Sequence of chain 1.B:
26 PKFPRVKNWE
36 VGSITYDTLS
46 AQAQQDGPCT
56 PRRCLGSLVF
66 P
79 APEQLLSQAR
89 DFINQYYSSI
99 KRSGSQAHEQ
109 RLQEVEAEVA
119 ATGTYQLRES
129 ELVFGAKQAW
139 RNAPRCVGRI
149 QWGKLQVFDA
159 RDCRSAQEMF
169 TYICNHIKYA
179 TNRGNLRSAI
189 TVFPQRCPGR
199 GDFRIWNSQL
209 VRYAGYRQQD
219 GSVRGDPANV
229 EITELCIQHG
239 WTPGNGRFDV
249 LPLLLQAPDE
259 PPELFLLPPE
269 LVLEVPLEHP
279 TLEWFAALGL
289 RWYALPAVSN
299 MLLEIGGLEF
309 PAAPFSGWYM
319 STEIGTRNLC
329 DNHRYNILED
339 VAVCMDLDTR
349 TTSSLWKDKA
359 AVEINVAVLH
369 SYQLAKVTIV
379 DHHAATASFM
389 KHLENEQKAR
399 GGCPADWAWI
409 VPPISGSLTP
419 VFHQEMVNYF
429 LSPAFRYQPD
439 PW

Binding-site contacts:
Ligand atom C25 contacts residue HEM1 of chain 1.Q at 3.4 Å.
Ligand atom N01 contacts residue HEM1 of chain 1.Q at 3.7 Å.
Ligand atom C07 contacts residue VAL296 of chain 1.B at 3.2 Å (hydrophobic).
Ligand atom C09 contacts residue GLU321 of chain 1.B at 3.4 Å.
Ligand atom C31 contacts residue HEM1 of chain 1.Q at 3.2 Å.
Ligand atom C26 contacts residue HEM1 of chain 1.Q at 3.1 Å.
Ligand atom C11 contacts residue PHE313 of chain 1.B at 3.6 Å (hydrophobic).
Ligand atom C24 contacts residue TRP407 of chain 1.B at 4.0 Å (hydrophobic).
Ligand atom C10 contacts residue HEM1 of chain 1.Q at 3.8 Å.
Ligand atom C03 contacts residue PRO294 of chain 1.B at 4.0 Å (hydrophobic).
Ligand atom N02 contacts residue PRO294 of chain 1.B at 3.8 Å.
Ligand atom C32 contacts residue ARG325 of chain 1.B at 3.6 Å.
Ligand atom C02 contacts residue HEM1 of chain 1.Q at 3.6 Å.
Ligand atom N02 contacts residue TRP316 of chain 1.B at 2.7 Å (h-bond).
Ligand atom C23 contacts residue HEM1 of chain 1.Q at 3.0 Å.
Ligand atom C07 contacts residue HEM1 of chain 1.Q at 3.9 Å.
Ligand atom C06 contacts residue VAL296 of chain 1.B at 3.4 Å (hydrophobic).
Ligand atom C02 contacts residue PRO294 of chain 1.B at 4.0 Å (hydrophobic).
Ligand atom C04 contacts residue HEM1 of chain 1.Q at 3.8 Å.
Ligand atom N30 contacts residue H4B1 of chain 1.R at 3.4 Å (h-bond).
Ligand atom O27 contacts residue TRP407 of chain 1.B at 3.9 Å.
Ligand atom C29 contacts residue H4B1 of chain 1.R at 4.0 Å.
Ligand atom C06 contacts residue HEM1 of chain 1.Q at 3.7 Å.
Ligand atom C32 contacts residue H4B1 of chain 1.R at 3.8 Å.
Ligand atom C05 contacts residue HEM1 of chain 1.Q at 3.9 Å.
Ligand atom N02 contacts residue HEM1 of chain 1.Q at 3.4 Å.
Ligand atom N02 contacts residue TYR317 of chain 1.B at 3.7 Å.
Ligand atom C11 contacts residue HEM1 of chain 1.Q at 3.2 Å.
Ligand atom N02 contacts residue GLU321 of chain 1.B at 2.8 Å (salt-bridge).
Ligand atom C21 contacts residue HEM1 of chain 1.Q at 3.4 Å.
Ligand atom C10 contacts residue GLU321 of chain 1.B at 3.5 Å.
Ligand atom C06 contacts residue PHE313 of chain 1.B at 4.0 Å (hydrophobic).
Ligand atom C09 contacts residue HEM1 of chain 1.Q at 3.3 Å.
Ligand atom N01 contacts residue GLU321 of chain 1.B at 2.7 Å (salt-bridge).
Ligand atom C03 contacts residue HEM1 of chain 1.Q at 3.2 Å.
Ligand atom C22 contacts residue HEM1 of chain 1.Q at 3.1 Å.
Ligand atom C08 contacts residue HEM1 of chain 1.Q at 3.5 Å.
Ligand atom C02 contacts residue TRP316 of chain 1.B at 3.8 Å (hydrophobic).
Ligand atom C02 contacts residue GLU321 of chain 1.B at 3.6 Å.
Ligand atom C23 contacts residue TRP407 of chain 1.B at 3.9 Å (hydrophobic).

A protein and the small-molecule ligand that binds it are described below.
Small molecule (SMILES): Cc1cc(N)nc2cc(-c3ccc4c(c3)CN(C)CCO4)ccc12